Binding-site contacts:
Ligand atom C5 contacts residue GLN224 of chain 3.C at 4.2 Å.
Ligand atom O8 contacts residue GLN224 of chain 3.C at 3.5 Å (h-bond).
Ligand atom O7 contacts residue LEU192 of chain 3.C at 4.1 Å.
Ligand atom C1 contacts residue THR132 of chain 3.C at 3.4 Å.
Ligand atom O8 contacts residue TYR91 of chain 3.C at 3.2 Å (h-bond).
Ligand atom C4 contacts residue ASN133 of chain 3.C at 3.6 Å.
Ligand atom O6 contacts residue ASN133 of chain 3.C at 3.4 Å (h-bond).
Ligand atom O6 contacts residue GLY223 of chain 3.C at 3.4 Å (h-bond).
Ligand atom O9 contacts residue TYR91 of chain 3.C at 3.2 Å (h-bond).
Ligand atom O5 contacts residue GLY223 of chain 3.C at 3.8 Å.
Ligand atom O9 contacts residue SER226 of chain 3.C at 2.4 Å (h-bond).
Ligand atom O1A contacts residue THR132 of chain 3.C at 3.4 Å.
Ligand atom C4 contacts residue VAL131 of chain 3.C at 3.8 Å (hydrophobic).
Ligand atom C5 contacts residue GLY223 of chain 3.C at 3.1 Å.
Ligand atom C9 contacts residue HIS181 of chain 3.C at 4.1 Å.
Ligand atom C4 contacts residue GLN224 of chain 3.C at 4.2 Å.
Ligand atom O4 contacts residue ASN133 of chain 3.C at 3.3 Å (h-bond).
Ligand atom C11 contacts residue VAL152 of chain 3.C at 3.9 Å (hydrophobic).
Ligand atom O9 contacts residue HIS181 of chain 3.C at 3.4 Å (h-bond).
Ligand atom O1A contacts residue ASN133 of chain 3.C at 3.2 Å (h-bond).
Ligand atom O6 contacts residue VAL188 of chain 3.C at 4.2 Å.
Ligand atom N5 contacts residue VAL131 of chain 3.C at 3.3 Å (h-bond).
Ligand atom O1A contacts residue VAL131 of chain 3.C at 4.2 Å.
Ligand atom O8 contacts residue TRP150 of chain 3.C at 4.1 Å.
Ligand atom C9 contacts residue VAL188 of chain 3.C at 3.5 Å (hydrophobic).
Ligand atom O1B contacts residue ASN133 of chain 3.C at 3.9 Å.
Ligand atom C1 contacts residue ASN133 of chain 3.C at 4.0 Å.
Ligand atom C6 contacts residue GLY223 of chain 3.C at 3.3 Å.
Ligand atom C9 contacts residue SER226 of chain 3.C at 3.8 Å.
Ligand atom C9 contacts residue LEU192 of chain 3.C at 4.0 Å (hydrophobic).
Ligand atom O1B contacts residue GLN224 of chain 3.C at 3.6 Å.
Ligand atom C5 contacts residue VAL131 of chain 3.C at 4.1 Å (hydrophobic).
Ligand atom C11 contacts residue ARG129 of chain 3.C at 3.9 Å.
Ligand atom C10 contacts residue VAL131 of chain 3.C at 4.0 Å (hydrophobic).
Ligand atom O9 contacts residue VAL188 of chain 3.C at 4.1 Å.
Ligand atom C9 contacts residue TYR91 of chain 3.C at 4.2 Å (hydrophobic).
Ligand atom O6 contacts residue GLN224 of chain 3.C at 3.9 Å.
Ligand atom C10 contacts residue ARG129 of chain 3.C at 4.1 Å.
Ligand atom O1B contacts residue THR132 of chain 3.C at 2.5 Å (h-bond).
Ligand atom C11 contacts residue TRP150 of chain 3.C at 3.9 Å (hydrophobic).

Sequence of chain 3.C:
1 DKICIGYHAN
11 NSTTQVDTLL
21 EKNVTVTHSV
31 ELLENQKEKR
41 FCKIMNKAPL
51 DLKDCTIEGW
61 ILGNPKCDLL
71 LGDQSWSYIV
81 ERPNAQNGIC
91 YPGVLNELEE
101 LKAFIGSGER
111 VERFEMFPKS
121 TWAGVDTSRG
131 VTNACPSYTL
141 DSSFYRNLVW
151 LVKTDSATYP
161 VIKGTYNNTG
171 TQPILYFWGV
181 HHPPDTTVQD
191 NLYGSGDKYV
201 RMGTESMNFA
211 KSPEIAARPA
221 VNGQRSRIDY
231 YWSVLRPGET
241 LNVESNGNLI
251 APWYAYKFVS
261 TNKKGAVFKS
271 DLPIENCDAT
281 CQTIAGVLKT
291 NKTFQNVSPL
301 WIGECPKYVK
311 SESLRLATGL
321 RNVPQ

The small molecule below binds the protein below.
Small molecule (SMILES): CC(=O)N[C@@H]1[C@@H](O)[C@H](O[C@@H]2O[C@H](CO)[C@H](O)[C@H](O[C@]3(C(=O)O)C[C@H](O)[C@@H](NC(C)=O)[C@H]([C@H](O)[C@H](O)CO)O3)[C@H]2O)[C@@H](CO)O[C@H]1O